Sequence of chain 1.D:
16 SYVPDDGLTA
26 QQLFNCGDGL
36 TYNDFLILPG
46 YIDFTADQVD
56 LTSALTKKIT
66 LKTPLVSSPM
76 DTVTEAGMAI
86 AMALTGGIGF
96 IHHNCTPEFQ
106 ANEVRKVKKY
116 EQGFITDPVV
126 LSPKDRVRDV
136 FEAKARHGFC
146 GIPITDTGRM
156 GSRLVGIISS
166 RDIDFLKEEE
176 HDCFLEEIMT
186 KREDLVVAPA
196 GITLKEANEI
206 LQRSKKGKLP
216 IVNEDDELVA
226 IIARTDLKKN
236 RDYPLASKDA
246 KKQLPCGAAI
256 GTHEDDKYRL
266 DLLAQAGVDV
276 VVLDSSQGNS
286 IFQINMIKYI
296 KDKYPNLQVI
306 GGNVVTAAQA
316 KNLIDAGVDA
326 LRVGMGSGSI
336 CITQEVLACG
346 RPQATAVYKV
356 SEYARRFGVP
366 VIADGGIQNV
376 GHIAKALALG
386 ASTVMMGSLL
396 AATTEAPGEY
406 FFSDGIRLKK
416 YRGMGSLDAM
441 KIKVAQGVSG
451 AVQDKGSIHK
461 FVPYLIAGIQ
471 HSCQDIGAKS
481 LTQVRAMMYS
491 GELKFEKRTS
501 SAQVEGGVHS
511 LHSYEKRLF

Sequence of chain 1.C:
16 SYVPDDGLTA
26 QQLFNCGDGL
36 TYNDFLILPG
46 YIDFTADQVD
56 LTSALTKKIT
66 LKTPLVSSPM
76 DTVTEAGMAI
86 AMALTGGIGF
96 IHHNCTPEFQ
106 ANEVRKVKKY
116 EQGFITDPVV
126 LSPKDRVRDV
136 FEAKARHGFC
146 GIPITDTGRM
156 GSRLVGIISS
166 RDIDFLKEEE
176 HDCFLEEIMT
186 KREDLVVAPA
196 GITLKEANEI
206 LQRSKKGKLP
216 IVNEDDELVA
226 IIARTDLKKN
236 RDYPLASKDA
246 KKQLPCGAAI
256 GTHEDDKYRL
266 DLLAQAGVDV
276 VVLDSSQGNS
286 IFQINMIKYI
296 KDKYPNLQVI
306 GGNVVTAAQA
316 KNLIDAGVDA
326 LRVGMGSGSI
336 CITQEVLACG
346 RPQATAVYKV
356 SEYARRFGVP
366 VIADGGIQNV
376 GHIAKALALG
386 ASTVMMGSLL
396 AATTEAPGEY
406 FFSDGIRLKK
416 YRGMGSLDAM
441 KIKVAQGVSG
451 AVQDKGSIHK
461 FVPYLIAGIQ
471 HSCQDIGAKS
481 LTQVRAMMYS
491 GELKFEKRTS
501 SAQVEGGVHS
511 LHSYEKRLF

Binding-site contacts:
Ligand atom N1 contacts residue CYS336 of chain 1.D at 2.8 Å (h-bond).
Ligand atom O3' contacts residue ASP369 of chain 1.D at 3.4 Å (salt-bridge).
Ligand atom C5 contacts residue ILE335 of chain 1.D at 3.5 Å (hydrophobic).
Ligand atom C5 contacts residue NAD1 of chain 1.BA at 3.5 Å.
Ligand atom O5' contacts residue GLY333 of chain 1.D at 3.5 Å.
Ligand atom C4 contacts residue NAD1 of chain 1.BA at 3.5 Å.
Ligand atom C8 contacts residue MET75 of chain 1.D at 3.4 Å (hydrophobic).
Ligand atom C2 contacts residue GLN446 of chain 1.D at 3.5 Å.
Ligand atom C2 contacts residue NAD1 of chain 1.BA at 3.4 Å.
Ligand atom O1P contacts residue GLY392 of chain 1.D at 3.4 Å.
Ligand atom O6 contacts residue MET419 of chain 1.D at 3.2 Å (h-bond).
Ligand atom C1' contacts residue NAD1 of chain 1.BA at 3.7 Å.
Ligand atom C2 contacts residue CYS336 of chain 1.D at 1.8 Å (hydrophobic).
Ligand atom O2' contacts residue ASP369 of chain 1.D at 2.4 Å (salt-bridge).
Ligand atom O6 contacts residue GLY420 of chain 1.D at 2.6 Å (h-bond).
Ligand atom C2' contacts residue ARG327 of chain 1.D at 3.3 Å.
Ligand atom O3' contacts residue MET390 of chain 1.D at 3.7 Å.
Ligand atom O1P contacts residue TYR416 of chain 1.D at 3.0 Å (h-bond).
Ligand atom O3P contacts residue GLY392 of chain 1.D at 3.0 Å (h-bond).
Ligand atom N3 contacts residue CYS336 of chain 1.D at 2.5 Å.
Ligand atom N1 contacts residue NAD1 of chain 1.BA at 3.3 Å.
Ligand atom O2' contacts residue ARG327 of chain 1.D at 3.0 Å (salt-bridge).
Ligand atom O6 contacts residue GLY447 of chain 1.D at 3.4 Å.
Ligand atom C3' contacts residue SER73 of chain 1.D at 3.3 Å.
Ligand atom O2P contacts residue GLY333 of chain 1.D at 3.4 Å.
Ligand atom C6 contacts residue GLY420 of chain 1.D at 3.7 Å.
Ligand atom C6 contacts residue NAD1 of chain 1.BA at 3.4 Å.
Ligand atom N3 contacts residue NAD1 of chain 1.BA at 3.4 Å.
Ligand atom N1 contacts residue GLN446 of chain 1.D at 2.8 Å (h-bond).
Ligand atom N7 contacts residue MET419 of chain 1.D at 3.4 Å (h-bond).
Ligand atom O3' contacts residue ARG327 of chain 1.D at 3.6 Å (salt-bridge).
Ligand atom C2' contacts residue ASP369 of chain 1.D at 3.6 Å.
Ligand atom O3' contacts residue SER73 of chain 1.D at 2.9 Å (h-bond).
Ligand atom O3P contacts residue GLY370 of chain 1.D at 3.7 Å.
Ligand atom O6 contacts residue GLY418 of chain 1.D at 3.4 Å.
Ligand atom O2P contacts residue GLY371 of chain 1.D at 3.4 Å (h-bond).
Ligand atom O6 contacts residue NAD1 of chain 1.BA at 3.7 Å.
Ligand atom P contacts residue SER334 of chain 1.D at 3.6 Å.
Ligand atom O2P contacts residue SER334 of chain 1.D at 2.5 Å (h-bond).
Ligand atom O1P contacts residue SER393 of chain 1.D at 2.8 Å (h-bond).

The small molecule below binds the protein below.
Small molecule (SMILES): O=c1[nH]cnc2c1ncn2[C@@H]1O[C@H](COP(=O)(O)O)[C@@H](O)[C@H]1O